Sequence of chain 2.C:
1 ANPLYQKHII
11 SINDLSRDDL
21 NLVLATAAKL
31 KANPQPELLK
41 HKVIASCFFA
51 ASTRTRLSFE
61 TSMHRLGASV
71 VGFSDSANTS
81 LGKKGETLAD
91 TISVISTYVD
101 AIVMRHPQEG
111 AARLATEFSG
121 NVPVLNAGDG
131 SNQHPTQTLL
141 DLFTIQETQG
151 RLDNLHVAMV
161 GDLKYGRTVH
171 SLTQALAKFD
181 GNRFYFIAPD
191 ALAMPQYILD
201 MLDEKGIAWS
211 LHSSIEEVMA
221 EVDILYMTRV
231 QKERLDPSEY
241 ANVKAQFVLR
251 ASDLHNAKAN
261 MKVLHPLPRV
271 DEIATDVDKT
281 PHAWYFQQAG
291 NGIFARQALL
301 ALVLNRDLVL

A small-molecule ligand and the protein it binds are described below.
Small molecule (SMILES): O=C(O)C[C@H](NC(=O)CP(=O)(O)O)C(=O)O

Sequence of chain 3.C:
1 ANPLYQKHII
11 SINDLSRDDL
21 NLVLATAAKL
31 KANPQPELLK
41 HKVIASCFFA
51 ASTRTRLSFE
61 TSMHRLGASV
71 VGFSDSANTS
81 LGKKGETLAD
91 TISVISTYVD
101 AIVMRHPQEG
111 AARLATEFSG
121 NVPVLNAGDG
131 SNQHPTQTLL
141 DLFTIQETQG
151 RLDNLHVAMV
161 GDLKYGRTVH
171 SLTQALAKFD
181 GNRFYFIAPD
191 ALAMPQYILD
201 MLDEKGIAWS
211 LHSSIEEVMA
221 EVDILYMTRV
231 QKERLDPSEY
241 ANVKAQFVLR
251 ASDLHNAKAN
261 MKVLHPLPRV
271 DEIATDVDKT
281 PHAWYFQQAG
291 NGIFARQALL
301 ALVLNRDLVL

Binding-site contacts:
Ligand atom O4 contacts residue LYS84 of chain 2.C at 3.0 Å (salt-bridge).
Ligand atom C1 contacts residue LEU267 of chain 3.C at 3.3 Å (hydrophobic).
Ligand atom O2 contacts residue THR168 of chain 3.C at 3.2 Å.
Ligand atom C3 contacts residue LEU267 of chain 3.C at 3.4 Å (hydrophobic).
Ligand atom O3 contacts residue LYS84 of chain 2.C at 3.0 Å (salt-bridge).
Ligand atom N2 contacts residue LEU267 of chain 3.C at 2.7 Å (h-bond).
Ligand atom O3P contacts residue THR55 of chain 3.C at 2.5 Å (h-bond).
Ligand atom O2P contacts residue SER80 of chain 2.C at 3.1 Å (h-bond).
Ligand atom O5 contacts residue ARG229 of chain 3.C at 2.8 Å (salt-bridge).
Ligand atom O1P contacts residue SER80 of chain 2.C at 2.8 Å (h-bond).
Ligand atom P contacts residue ARG54 of chain 3.C at 3.4 Å.
Ligand atom C5 contacts residue LEU267 of chain 3.C at 3.5 Å (hydrophobic).
Ligand atom O1 contacts residue ARG105 of chain 3.C at 3.1 Å (salt-bridge).
Ligand atom O3P contacts residue ARG54 of chain 3.C at 3.7 Å.
Ligand atom O2P contacts residue ARG54 of chain 3.C at 2.5 Å (salt-bridge).
Ligand atom C4 contacts residue ARG167 of chain 3.C at 3.4 Å.
Ligand atom C3 contacts residue THR168 of chain 3.C at 3.6 Å.
Ligand atom O2 contacts residue ARG167 of chain 3.C at 2.6 Å (salt-bridge).
Ligand atom O5 contacts residue GLN231 of chain 3.C at 3.5 Å (h-bond).
Ligand atom C5 contacts residue ARG229 of chain 3.C at 3.6 Å.
Ligand atom C2 contacts residue THR168 of chain 3.C at 3.6 Å.
Ligand atom O1 contacts residue THR55 of chain 3.C at 2.9 Å (h-bond).
Ligand atom P contacts residue SER52 of chain 3.C at 3.6 Å.
Ligand atom O2P contacts residue SER52 of chain 3.C at 3.7 Å.
Ligand atom P contacts residue SER80 of chain 2.C at 3.5 Å.
Ligand atom O3P contacts residue SER52 of chain 3.C at 2.5 Å (h-bond).
Ligand atom C1P contacts residue ARG54 of chain 3.C at 3.0 Å.
Ligand atom O2 contacts residue HIS134 of chain 3.C at 2.9 Å.
Ligand atom O3 contacts residue ARG167 of chain 3.C at 2.9 Å (salt-bridge).
Ligand atom O4 contacts residue ARG229 of chain 3.C at 3.0 Å (salt-bridge).
Ligand atom O3 contacts residue ARG105 of chain 3.C at 3.6 Å.
Ligand atom O1P contacts residue LYS84 of chain 2.C at 3.0 Å (salt-bridge).
Ligand atom O3P contacts residue ARG105 of chain 3.C at 3.3 Å (salt-bridge).
Ligand atom C2 contacts residue LEU267 of chain 3.C at 3.5 Å (hydrophobic).
Ligand atom C4 contacts residue HIS134 of chain 3.C at 3.5 Å.
Ligand atom C1P contacts residue LEU267 of chain 3.C at 3.2 Å (hydrophobic).
Ligand atom O1P contacts residue ARG105 of chain 3.C at 3.1 Å (salt-bridge).
Ligand atom O4 contacts residue GLN231 of chain 3.C at 3.7 Å.
Ligand atom O2P contacts residue THR53 of chain 3.C at 2.8 Å (h-bond).
Ligand atom O1 contacts residue HIS134 of chain 3.C at 2.9 Å (h-bond).